Sequence of chain 1.A:
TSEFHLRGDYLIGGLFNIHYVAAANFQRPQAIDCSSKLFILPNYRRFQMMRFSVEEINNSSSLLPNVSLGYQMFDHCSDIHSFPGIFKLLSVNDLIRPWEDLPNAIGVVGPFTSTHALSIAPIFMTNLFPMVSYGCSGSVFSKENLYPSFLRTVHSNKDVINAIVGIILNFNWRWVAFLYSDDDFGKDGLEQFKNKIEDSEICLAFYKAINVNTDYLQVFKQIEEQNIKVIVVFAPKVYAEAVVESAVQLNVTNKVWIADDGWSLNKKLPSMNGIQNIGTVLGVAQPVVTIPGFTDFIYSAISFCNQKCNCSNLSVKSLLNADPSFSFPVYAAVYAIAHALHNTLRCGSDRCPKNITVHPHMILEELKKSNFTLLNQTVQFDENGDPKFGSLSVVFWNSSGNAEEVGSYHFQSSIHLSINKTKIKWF

This small molecule binds to this protein.
Small molecule (SMILES): CC(=O)N[C@@H]1[C@@H](O)[C@H](O)[C@@H](CO)O[C@H]1O

Binding-site contacts:
Ligand atom C2 contacts residue ASN391 of chain 1.A at 2.4 Å.
Ligand atom C4 contacts residue ASN391 of chain 1.A at 4.2 Å.
Ligand atom O7 contacts residue ASN391 of chain 1.A at 4.2 Å.
Ligand atom O5 contacts residue ASN391 of chain 1.A at 2.4 Å (h-bond).
Ligand atom C1 contacts residue ASN391 of chain 1.A at 1.4 Å.
Ligand atom C8 contacts residue ASN391 of chain 1.A at 3.4 Å.
Ligand atom C7 contacts residue ASN391 of chain 1.A at 3.3 Å.
Ligand atom C1 contacts residue GLN400 of chain 1.A at 4.2 Å.
Ligand atom N2 contacts residue ASN391 of chain 1.A at 2.8 Å (h-bond).
Ligand atom C5 contacts residue ASN391 of chain 1.A at 3.7 Å.
Ligand atom C3 contacts residue ASN391 of chain 1.A at 3.8 Å.
Ligand atom N2 contacts residue GLN400 of chain 1.A at 4.2 Å.